Sequence of chain 1.A:
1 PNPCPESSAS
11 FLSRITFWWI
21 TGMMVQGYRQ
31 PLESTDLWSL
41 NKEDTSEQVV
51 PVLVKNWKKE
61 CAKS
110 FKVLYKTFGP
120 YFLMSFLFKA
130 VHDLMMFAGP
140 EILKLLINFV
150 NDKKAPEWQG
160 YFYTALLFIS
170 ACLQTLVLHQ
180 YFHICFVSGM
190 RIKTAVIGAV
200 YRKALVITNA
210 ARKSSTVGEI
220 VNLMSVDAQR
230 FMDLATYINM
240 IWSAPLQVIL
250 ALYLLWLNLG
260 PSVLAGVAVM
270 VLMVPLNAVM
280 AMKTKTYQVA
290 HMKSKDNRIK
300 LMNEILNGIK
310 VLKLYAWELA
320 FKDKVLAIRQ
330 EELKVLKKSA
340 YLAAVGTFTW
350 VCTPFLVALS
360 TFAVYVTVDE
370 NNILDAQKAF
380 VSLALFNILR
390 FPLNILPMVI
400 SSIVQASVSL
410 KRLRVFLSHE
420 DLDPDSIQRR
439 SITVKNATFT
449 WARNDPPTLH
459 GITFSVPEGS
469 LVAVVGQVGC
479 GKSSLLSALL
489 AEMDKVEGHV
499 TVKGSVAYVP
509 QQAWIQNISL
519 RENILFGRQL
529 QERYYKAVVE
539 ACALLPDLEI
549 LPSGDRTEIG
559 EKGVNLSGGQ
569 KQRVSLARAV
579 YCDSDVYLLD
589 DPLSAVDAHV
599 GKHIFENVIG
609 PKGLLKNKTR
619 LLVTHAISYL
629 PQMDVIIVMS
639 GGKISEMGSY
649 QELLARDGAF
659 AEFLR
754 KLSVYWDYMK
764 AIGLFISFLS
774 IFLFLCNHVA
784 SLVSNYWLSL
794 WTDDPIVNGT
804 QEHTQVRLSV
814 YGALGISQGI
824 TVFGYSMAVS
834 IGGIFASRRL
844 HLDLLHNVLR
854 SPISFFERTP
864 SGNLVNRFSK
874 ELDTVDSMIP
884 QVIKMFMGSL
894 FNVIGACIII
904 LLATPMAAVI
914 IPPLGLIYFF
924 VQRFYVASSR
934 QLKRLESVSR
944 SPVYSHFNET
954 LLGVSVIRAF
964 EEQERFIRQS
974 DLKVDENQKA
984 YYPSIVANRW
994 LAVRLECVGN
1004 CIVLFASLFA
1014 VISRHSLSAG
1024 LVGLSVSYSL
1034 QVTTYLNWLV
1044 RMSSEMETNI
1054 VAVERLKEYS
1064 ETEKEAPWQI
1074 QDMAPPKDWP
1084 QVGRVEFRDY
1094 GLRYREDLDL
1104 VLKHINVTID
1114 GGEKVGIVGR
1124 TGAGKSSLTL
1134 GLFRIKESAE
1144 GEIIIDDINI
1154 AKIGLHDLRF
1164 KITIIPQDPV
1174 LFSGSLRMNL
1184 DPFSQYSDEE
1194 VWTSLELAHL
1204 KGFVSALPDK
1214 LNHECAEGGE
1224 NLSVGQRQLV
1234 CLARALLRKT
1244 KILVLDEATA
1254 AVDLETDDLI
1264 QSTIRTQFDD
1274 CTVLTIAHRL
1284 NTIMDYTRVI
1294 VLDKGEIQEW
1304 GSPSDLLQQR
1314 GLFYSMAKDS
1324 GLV

Binding-site contacts:
Ligand atom OD1 contacts residue ASP232 of chain 1.A at 2.9 Å (salt-bridge).
Ligand atom NE2 contacts residue TRP349 of chain 1.A at 3.5 Å.
Ligand atom CE1 contacts residue PHE390 of chain 1.A at 3.3 Å (hydrophobic).
Ligand atom CA contacts residue ASP232 of chain 1.A at 3.0 Å.
Ligand atom N contacts residue ASP232 of chain 1.A at 3.5 Å.
Ligand atom O contacts residue TRP349 of chain 1.A at 3.2 Å.
Ligand atom NE2 contacts residue ASN393 of chain 1.A at 3.0 Å (h-bond).
Ligand atom OH contacts residue GLU999 of chain 1.A at 2.3 Å (salt-bridge).
Ligand atom CD1 contacts residue PHE390 of chain 1.A at 3.4 Å (hydrophobic).
Ligand atom CE2 contacts residue GLY345 of chain 1.A at 3.4 Å.
Ligand atom CD2 contacts residue ASN393 of chain 1.A at 3.4 Å.
Ligand atom CD2 contacts residue TRP349 of chain 1.A at 3.5 Å (hydrophobic).
Ligand atom OD2 contacts residue ARG229 of chain 1.A at 3.4 Å (salt-bridge).
Ligand atom CZ contacts residue HIS178 of chain 1.A at 3.4 Å.
Ligand atom CZ contacts residue ILE394 of chain 1.A at 3.2 Å (hydrophobic).
Ligand atom OE1 contacts residue ASP232 of chain 1.A at 3.4 Å (salt-bridge).
Ligand atom CB contacts residue TRP349 of chain 1.A at 3.1 Å (hydrophobic).
Ligand atom CA contacts residue THR235 of chain 1.A at 3.4 Å.
Ligand atom CH2 contacts residue ALA342 of chain 1.A at 3.4 Å (hydrophobic).
Ligand atom CZ3 contacts residue ALA342 of chain 1.A at 3.3 Å (hydrophobic).
Ligand atom C contacts residue ASP232 of chain 1.A at 3.5 Å.
Ligand atom CD1 contacts residue ASN276 of chain 1.A at 3.3 Å.
Ligand atom OE1 contacts residue TYR984 of chain 1.A at 3.4 Å (h-bond).
Ligand atom CZ2 contacts residue GLY345 of chain 1.A at 2.9 Å.
Ligand atom CH2 contacts residue GLY345 of chain 1.A at 3.0 Å.
Ligand atom OH contacts residue GLU1048 of chain 1.A at 2.9 Å (salt-bridge).
Ligand atom CZ contacts residue GLU999 of chain 1.A at 3.1 Å.
Ligand atom CE2 contacts residue GLU999 of chain 1.A at 3.3 Å.
Ligand atom NE1 contacts residue MET279 of chain 1.A at 3.2 Å.
Ligand atom O contacts residue TRP1041 of chain 1.A at 2.9 Å (h-bond).
Ligand atom C contacts residue TRP1041 of chain 1.A at 3.4 Å (hydrophobic).
Ligand atom O contacts residue ASP232 of chain 1.A at 3.2 Å.
Ligand atom CH2 contacts residue LEU341 of chain 1.A at 2.9 Å (hydrophobic).
Ligand atom C contacts residue TRP349 of chain 1.A at 3.3 Å (hydrophobic).
Ligand atom O contacts residue TRP349 of chain 1.A at 3.4 Å.
Ligand atom CH2 contacts residue ARG1044 of chain 1.A at 3.5 Å.
Ligand atom O contacts residue TYR236 of chain 1.A at 3.4 Å.
Ligand atom O contacts residue PHE185 of chain 1.A at 3.4 Å.
Ligand atom OH contacts residue VAL885 of chain 1.A at 3.3 Å.
Ligand atom CB contacts residue ASP232 of chain 1.A at 3.4 Å.

A small-molecule ligand and the protein it binds are described below.
Small molecule (SMILES): CC(C)C[C@@H]1NC(=O)[C@H](CC(N)=O)NC(=O)CNC(=O)[C@H](CC2=c3ccccc3=NC2)NC(=O)[C@H](Cc2ccccc2)NC(=O)[C@@H](Cc2ccc(O)cc2)NC(=O)CSC[C@@H](C=O)NC(=O)[C@H]([C@@H](C)O)NC(=O)[C@H](CO)NC(=O)[C@H](CC(=O)O)NC(=O)[C@H](Cc2ccccc2)NC(=O)[C@H](CCC(N)=O)NC(=O)[C@H](CCC(=O)O)NC(=O)[C@H](Cc2ccc(O)cc2)NC(=O)[C@H](Cc2ccc(O)cc2)NC(=O)[C@H](CC2=CN=C3CC=CC=C23)NC(=O)[C@H](CC2=NC=NC2)NC1=O